This small molecule binds to this protein.
Small molecule (SMILES): CC1=CC[C@@]2(C[C@@H]1O)[C@@H](C(=O)O)CC[C@H]2C(C)C

Sequence of chain 2.C:
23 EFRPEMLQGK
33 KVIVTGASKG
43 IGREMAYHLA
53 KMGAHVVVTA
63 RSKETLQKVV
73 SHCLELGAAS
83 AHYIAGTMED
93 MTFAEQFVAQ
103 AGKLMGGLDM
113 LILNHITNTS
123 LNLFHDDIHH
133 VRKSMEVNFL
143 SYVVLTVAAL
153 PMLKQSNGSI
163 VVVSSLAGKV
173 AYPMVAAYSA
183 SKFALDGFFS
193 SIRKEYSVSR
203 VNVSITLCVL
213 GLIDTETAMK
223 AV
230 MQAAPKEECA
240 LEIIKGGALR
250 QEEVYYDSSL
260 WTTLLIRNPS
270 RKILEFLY

Binding-site contacts:
Ligand atom C8 contacts residue VAL224 of chain 2.C at 4.3 Å (hydrophobic).
Ligand atom C10 contacts residue LEU214 of chain 2.C at 4.3 Å (hydrophobic).
Ligand atom C5 contacts residue VAL224 of chain 2.C at 4.3 Å (hydrophobic).
Ligand atom C11 contacts residue NAP1 of chain 2.I at 3.4 Å.
Ligand atom C10 contacts residue NAP1 of chain 2.I at 3.1 Å.
Ligand atom C10 contacts residue ALA220 of chain 2.C at 3.9 Å (hydrophobic).
Ligand atom C9 contacts residue ALA220 of chain 2.C at 4.2 Å (hydrophobic).
Ligand atom O3 contacts residue NAP1 of chain 2.I at 3.5 Å.
Ligand atom O1 contacts residue GLY213 of chain 2.C at 4.0 Å.
Ligand atom O2 contacts residue SER167 of chain 2.C at 2.3 Å (h-bond).
Ligand atom O1 contacts residue LEU214 of chain 2.C at 3.7 Å.
Ligand atom C13 contacts residue THR121 of chain 2.C at 3.7 Å.
Ligand atom C14 contacts residue VAL177 of chain 2.C at 3.3 Å (hydrophobic).
Ligand atom C6 contacts residue LEU214 of chain 2.C at 4.2 Å (hydrophobic).
Ligand atom C15 contacts residue NAP1 of chain 2.I at 3.1 Å.
Ligand atom C15 contacts residue TYR180 of chain 2.C at 3.2 Å (hydrophobic).
Ligand atom C13 contacts residue LEU123 of chain 2.C at 3.8 Å (hydrophobic).
Ligand atom C14 contacts residue VAL224 of chain 2.C at 4.5 Å (hydrophobic).
Ligand atom C12 contacts residue LEU123 of chain 2.C at 4.1 Å (hydrophobic).
Ligand atom C15 contacts residue SER167 of chain 2.C at 3.5 Å.
Ligand atom O3 contacts residue TYR180 of chain 2.C at 2.4 Å (h-bond).
Ligand atom O2 contacts residue NAP1 of chain 2.I at 3.0 Å.
Ligand atom O1 contacts residue SER167 of chain 2.C at 4.4 Å.
Ligand atom O2 contacts residue TYR180 of chain 2.C at 3.3 Å (h-bond).
Ligand atom C14 contacts residue LEU123 of chain 2.C at 3.2 Å (hydrophobic).
Ligand atom O2 contacts residue LEU212 of chain 2.C at 4.3 Å.
Ligand atom O3 contacts residue SER167 of chain 2.C at 4.0 Å.
Ligand atom C12 contacts residue VAL177 of chain 2.C at 4.1 Å (hydrophobic).
Ligand atom C5 contacts residue LEU214 of chain 2.C at 3.7 Å (hydrophobic).